Sequence of chain 29.C:
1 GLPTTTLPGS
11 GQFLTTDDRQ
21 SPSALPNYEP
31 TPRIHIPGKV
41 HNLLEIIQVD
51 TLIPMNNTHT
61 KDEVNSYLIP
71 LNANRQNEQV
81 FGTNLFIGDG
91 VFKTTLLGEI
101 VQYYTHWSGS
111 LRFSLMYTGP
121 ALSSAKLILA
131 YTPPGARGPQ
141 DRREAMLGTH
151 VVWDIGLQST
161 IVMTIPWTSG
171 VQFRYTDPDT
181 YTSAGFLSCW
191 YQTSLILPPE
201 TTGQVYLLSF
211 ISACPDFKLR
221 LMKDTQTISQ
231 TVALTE

The small molecule below binds the protein below.
Small molecule (SMILES): Cc1cc(CCCCCOc2ccc(C3=NCCO3)cc2)on1

Sequence of chain 29.A:
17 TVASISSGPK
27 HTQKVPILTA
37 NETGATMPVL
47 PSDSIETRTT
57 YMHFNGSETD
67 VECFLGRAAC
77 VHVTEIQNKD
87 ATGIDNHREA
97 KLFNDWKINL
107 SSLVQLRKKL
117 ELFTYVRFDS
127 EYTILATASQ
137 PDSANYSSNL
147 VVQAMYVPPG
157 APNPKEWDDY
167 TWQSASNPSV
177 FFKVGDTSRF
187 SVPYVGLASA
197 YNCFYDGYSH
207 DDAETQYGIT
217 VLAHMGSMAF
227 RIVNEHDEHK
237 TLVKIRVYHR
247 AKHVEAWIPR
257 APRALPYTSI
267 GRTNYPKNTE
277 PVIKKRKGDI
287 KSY

Binding-site contacts:
Ligand atom C3C contacts residue TYR128 of chain 29.A at 3.4 Å (hydrophobic).
Ligand atom O1A contacts residue PHE186 of chain 29.A at 3.0 Å.
Ligand atom C4B contacts residue TYR152 of chain 29.A at 3.8 Å (hydrophobic).
Ligand atom C4C contacts residue VAL188 of chain 29.A at 3.7 Å (hydrophobic).
Ligand atom C1C contacts residue MET221 of chain 29.A at 4.0 Å (hydrophobic).
Ligand atom C1B contacts residue VAL188 of chain 29.A at 3.8 Å (hydrophobic).
Ligand atom C1B contacts residue TYR128 of chain 29.A at 3.6 Å (hydrophobic).
Ligand atom C5C contacts residue VAL191 of chain 29.A at 3.8 Å (hydrophobic).
Ligand atom C6B contacts residue ILE104 of chain 29.A at 3.6 Å (hydrophobic).
Ligand atom C4 contacts residue LEU106 of chain 29.A at 3.5 Å (hydrophobic).
Ligand atom N3A contacts residue PHE186 of chain 29.A at 4.0 Å.
Ligand atom C4A contacts residue PRO174 of chain 29.A at 3.1 Å (hydrophobic).
Ligand atom C5A contacts residue PHE186 of chain 29.A at 3.5 Å (hydrophobic).
Ligand atom C2A contacts residue TYR152 of chain 29.A at 3.6 Å (hydrophobic).
Ligand atom O1B contacts residue TYR128 of chain 29.A at 3.4 Å (h-bond).
Ligand atom N3A contacts residue TYR152 of chain 29.A at 3.5 Å.
Ligand atom C4B contacts residue PHE186 of chain 29.A at 3.6 Å (hydrophobic).
Ligand atom O1 contacts residue MET221 of chain 29.A at 2.5 Å (h-bond).
Ligand atom C1C contacts residue TYR128 of chain 29.A at 3.9 Å (hydrophobic).
Ligand atom C4C contacts residue VAL191 of chain 29.A at 3.0 Å (hydrophobic).
Ligand atom C5A contacts residue VAL176 of chain 29.A at 3.6 Å (hydrophobic).
Ligand atom N3A contacts residue ALA24 of chain 29.C at 3.8 Å.
Ligand atom C5B contacts residue MET224 of chain 29.A at 3.8 Å (hydrophobic).
Ligand atom C1C contacts residue LEU106 of chain 29.A at 4.0 Å (hydrophobic).
Ligand atom N2 contacts residue MET221 of chain 29.A at 3.3 Å (h-bond).
Ligand atom C1B contacts residue ILE104 of chain 29.A at 4.0 Å (hydrophobic).
Ligand atom C6B contacts residue TYR128 of chain 29.A at 3.3 Å (hydrophobic).
Ligand atom N3A contacts residue PRO174 of chain 29.A at 3.7 Å.
Ligand atom C5C contacts residue VAL188 of chain 29.A at 4.1 Å (hydrophobic).
Ligand atom C5B contacts residue PHE186 of chain 29.A at 3.9 Å (hydrophobic).
Ligand atom C3B contacts residue TYR152 of chain 29.A at 3.7 Å (hydrophobic).
Ligand atom C3B contacts residue VAL188 of chain 29.A at 3.8 Å (hydrophobic).
Ligand atom C2C contacts residue TYR197 of chain 29.A at 3.7 Å (hydrophobic).
Ligand atom C5B contacts residue TYR128 of chain 29.A at 4.0 Å (hydrophobic).
Ligand atom C5 contacts residue MET221 of chain 29.A at 3.6 Å (hydrophobic).
Ligand atom C2B contacts residue VAL188 of chain 29.A at 3.5 Å (hydrophobic).
Ligand atom C2C contacts residue MET221 of chain 29.A at 4.0 Å (hydrophobic).
Ligand atom C2A contacts residue PHE186 of chain 29.A at 3.3 Å (hydrophobic).
Ligand atom O1B contacts residue ILE104 of chain 29.A at 3.9 Å.
Ligand atom C5A contacts residue ALA150 of chain 29.A at 4.0 Å (hydrophobic).